Binding-site contacts:
Ligand atom N contacts residue TYR152 of chain 1.B at 3.8 Å.
Ligand atom C4 contacts residue ALA123 of chain 1.B at 3.9 Å (hydrophobic).
Ligand atom C4 contacts residue PRO122 of chain 1.B at 4.3 Å (hydrophobic).
Ligand atom C4 contacts residue GLY142 of chain 1.B at 4.0 Å.
Ligand atom C4 contacts residue TYR141 of chain 1.B at 4.3 Å (hydrophobic).
Ligand atom C5 contacts residue ALA123 of chain 1.B at 4.0 Å (hydrophobic).
Ligand atom C2 contacts residue TYR152 of chain 1.B at 3.5 Å (hydrophobic).
Ligand atom C3 contacts residue ALA123 of chain 1.B at 4.3 Å (hydrophobic).
Ligand atom C4 contacts residue TYR121 of chain 1.B at 4.4 Å (hydrophobic).
Ligand atom C3 contacts residue GLY142 of chain 1.B at 3.3 Å.
Ligand atom N1 contacts residue TYR152 of chain 1.B at 3.6 Å.
Ligand atom N contacts residue TYR121 of chain 1.B at 2.8 Å (h-bond).
Ligand atom N3 contacts residue ALA123 of chain 1.B at 4.4 Å.
Ligand atom C5 contacts residue TYR152 of chain 1.B at 3.5 Å (hydrophobic).
Ligand atom N contacts residue TYR141 of chain 1.B at 4.5 Å.
Ligand atom C contacts residue TYR152 of chain 1.B at 3.6 Å (hydrophobic).
Ligand atom C5 contacts residue PRO122 of chain 1.B at 4.0 Å (hydrophobic).
Ligand atom C3 contacts residue SER126 of chain 1.B at 3.4 Å.
Ligand atom C5 contacts residue TYR141 of chain 1.B at 4.0 Å (hydrophobic).
Ligand atom C4 contacts residue TYR152 of chain 1.B at 3.7 Å (hydrophobic).
Ligand atom C4 contacts residue SER126 of chain 1.B at 3.4 Å.
Ligand atom C1 contacts residue TYR152 of chain 1.B at 3.5 Å (hydrophobic).
Ligand atom C2 contacts residue GLY142 of chain 1.B at 4.1 Å.
Ligand atom C3 contacts residue TYR152 of chain 1.B at 3.4 Å (hydrophobic).
Ligand atom N3 contacts residue TYR121 of chain 1.B at 3.7 Å.
Ligand atom N3 contacts residue TYR152 of chain 1.B at 3.7 Å.
Ligand atom C5 contacts residue TYR121 of chain 1.B at 3.3 Å (hydrophobic).
Ligand atom N contacts residue ASP120 of chain 1.B at 2.7 Å (salt-bridge).
Ligand atom C contacts residue TYR121 of chain 1.B at 3.6 Å (hydrophobic).
Ligand atom N2 contacts residue TYR152 of chain 1.B at 3.6 Å.
Ligand atom C contacts residue ASP120 of chain 1.B at 3.9 Å.

The small molecule below binds the protein below.
Small molecule (SMILES): Nc1nnc2ccccn12

Sequence of chain 1.B:
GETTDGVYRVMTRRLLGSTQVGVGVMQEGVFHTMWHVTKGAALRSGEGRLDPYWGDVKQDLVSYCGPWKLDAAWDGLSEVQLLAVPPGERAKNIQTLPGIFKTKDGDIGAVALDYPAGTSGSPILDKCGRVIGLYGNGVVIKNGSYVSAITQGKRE